Binding-site contacts:
Ligand atom CB contacts residue ILE54 of chain 1.A at 3.8 Å (hydrophobic).
Ligand atom C contacts residue PRO72 of chain 1.A at 4.1 Å (hydrophobic).
Ligand atom O contacts residue SER74 of chain 1.A at 2.9 Å (h-bond).
Ligand atom O contacts residue THR126 of chain 1.A at 4.1 Å.
Ligand atom OXT contacts residue ILE54 of chain 1.A at 3.7 Å.
Ligand atom O contacts residue ILE73 of chain 1.A at 3.8 Å.
Ligand atom C contacts residue THR125 of chain 1.A at 4.3 Å.
Ligand atom CA contacts residue ASP162 of chain 1.A at 3.4 Å.
Ligand atom OXT contacts residue ARG79 of chain 1.A at 3.0 Å (salt-bridge).
Ligand atom C contacts residue THR126 of chain 1.A at 3.9 Å.
Ligand atom OG contacts residue PRO72 of chain 1.A at 3.8 Å.
Ligand atom C contacts residue ARG79 of chain 1.A at 3.5 Å.
Ligand atom OXT contacts residue SER74 of chain 1.A at 4.4 Å.
Ligand atom N contacts residue TYR190 of chain 1.A at 3.6 Å.
Ligand atom O contacts residue ILE54 of chain 1.A at 3.3 Å.
Ligand atom CA contacts residue THR126 of chain 1.A at 4.4 Å.
Ligand atom OG contacts residue PHE161 of chain 1.A at 3.9 Å.
Ligand atom OG contacts residue ASP162 of chain 1.A at 3.1 Å (salt-bridge).
Ligand atom N contacts residue ASP162 of chain 1.A at 2.7 Å (salt-bridge).
Ligand atom OXT contacts residue THR126 of chain 1.A at 2.9 Å (h-bond).
Ligand atom CB contacts residue ASP162 of chain 1.A at 3.8 Å.
Ligand atom CB contacts residue PRO72 of chain 1.A at 3.5 Å (hydrophobic).
Ligand atom O contacts residue PRO72 of chain 1.A at 3.6 Å.
Ligand atom C contacts residue SER74 of chain 1.A at 3.6 Å.
Ligand atom OXT contacts residue ASP124 of chain 1.A at 4.2 Å.
Ligand atom OXT contacts residue THR125 of chain 1.A at 3.1 Å.
Ligand atom N contacts residue SER74 of chain 1.A at 3.0 Å (h-bond).
Ligand atom CA contacts residue SER74 of chain 1.A at 3.8 Å.
Ligand atom C contacts residue ILE54 of chain 1.A at 3.5 Å (hydrophobic).
Ligand atom CB contacts residue THR125 of chain 1.A at 4.3 Å.
Ligand atom O contacts residue ARG79 of chain 1.A at 2.7 Å (salt-bridge).
Ligand atom CA contacts residue ILE54 of chain 1.A at 4.2 Å (hydrophobic).
Ligand atom N contacts residue PRO72 of chain 1.A at 2.8 Å (h-bond).
Ligand atom CA contacts residue PRO72 of chain 1.A at 3.6 Å (hydrophobic).

Sequence of chain 1.A:
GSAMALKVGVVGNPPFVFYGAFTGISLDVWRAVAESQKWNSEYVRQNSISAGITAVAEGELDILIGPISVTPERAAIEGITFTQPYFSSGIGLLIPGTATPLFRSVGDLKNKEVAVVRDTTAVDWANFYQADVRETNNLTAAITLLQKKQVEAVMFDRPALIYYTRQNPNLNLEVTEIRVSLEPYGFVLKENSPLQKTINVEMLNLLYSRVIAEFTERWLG

This small molecule binds to this protein.
Small molecule (SMILES): N[C@@H](CO)C(=O)O